The protein below binds the small molecule below.
Small molecule (SMILES): CN1CCC[C@H]1c1cccnc1

Sequence of chain 1.A:
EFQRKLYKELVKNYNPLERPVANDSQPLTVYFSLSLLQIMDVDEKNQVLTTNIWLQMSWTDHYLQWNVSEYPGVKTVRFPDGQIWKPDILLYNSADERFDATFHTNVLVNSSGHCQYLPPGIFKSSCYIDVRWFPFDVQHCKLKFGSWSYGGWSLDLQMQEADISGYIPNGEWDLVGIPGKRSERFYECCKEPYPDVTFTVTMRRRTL

Sequence of chain 1.B:
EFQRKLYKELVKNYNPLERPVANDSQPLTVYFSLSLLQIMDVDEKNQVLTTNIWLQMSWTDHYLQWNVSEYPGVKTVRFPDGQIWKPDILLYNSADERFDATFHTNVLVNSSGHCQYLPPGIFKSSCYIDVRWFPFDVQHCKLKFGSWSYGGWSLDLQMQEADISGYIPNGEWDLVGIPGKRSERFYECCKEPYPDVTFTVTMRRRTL

Binding-site contacts:
Ligand atom N2 contacts residue TYR92 of chain 1.A at 4.3 Å.
Ligand atom C3 contacts residue CYS190 of chain 1.A at 4.2 Å (hydrophobic).
Ligand atom C10 contacts residue TYR187 of chain 1.A at 4.0 Å (hydrophobic).
Ligand atom C7 contacts residue TRP54 of chain 1.B at 4.3 Å (hydrophobic).
Ligand atom N2 contacts residue TRP148 of chain 1.A at 3.2 Å (h-bond).
Ligand atom C8 contacts residue TRP148 of chain 1.A at 3.9 Å (hydrophobic).
Ligand atom C4 contacts residue TYR194 of chain 1.A at 3.7 Å (hydrophobic).
Ligand atom C8 contacts residue TYR92 of chain 1.A at 4.2 Å (hydrophobic).
Ligand atom C9 contacts residue TRP148 of chain 1.A at 3.9 Å (hydrophobic).
Ligand atom C9 contacts residue TYR92 of chain 1.A at 3.5 Å (hydrophobic).
Ligand atom C3 contacts residue TYR194 of chain 1.A at 3.6 Å (hydrophobic).
Ligand atom C7 contacts residue LEU118 of chain 1.B at 4.1 Å (hydrophobic).
Ligand atom C1 contacts residue LEU118 of chain 1.B at 4.2 Å (hydrophobic).
Ligand atom C10 contacts residue SER147 of chain 1.A at 4.5 Å.
Ligand atom C6 contacts residue TRP148 of chain 1.A at 3.8 Å (hydrophobic).
Ligand atom C3 contacts residue TRP148 of chain 1.A at 4.0 Å (hydrophobic).
Ligand atom N1 contacts residue TRP148 of chain 1.A at 3.5 Å (h-bond).
Ligand atom N1 contacts residue SER149 of chain 1.A at 4.5 Å.
Ligand atom C4 contacts residue TRP148 of chain 1.A at 4.4 Å (hydrophobic).
Ligand atom C6 contacts residue CYS189 of chain 1.A at 3.9 Å (hydrophobic).
Ligand atom C4 contacts residue CYS190 of chain 1.A at 4.0 Å (hydrophobic).
Ligand atom C3 contacts residue CYS189 of chain 1.A at 3.6 Å (hydrophobic).
Ligand atom C8 contacts residue TRP54 of chain 1.B at 3.5 Å (hydrophobic).
Ligand atom C10 contacts residue TYR194 of chain 1.A at 3.3 Å (hydrophobic).
Ligand atom C2 contacts residue CYS189 of chain 1.A at 4.1 Å (hydrophobic).
Ligand atom C3 contacts residue LEU118 of chain 1.B at 4.4 Å (hydrophobic).
Ligand atom C10 contacts residue TRP148 of chain 1.A at 3.8 Å (hydrophobic).
Ligand atom C7 contacts residue TRP148 of chain 1.A at 4.1 Å (hydrophobic).
Ligand atom C1 contacts residue TRP148 of chain 1.A at 3.0 Å (hydrophobic).
Ligand atom C10 contacts residue TYR92 of chain 1.A at 4.2 Å (hydrophobic).
Ligand atom C2 contacts residue TRP148 of chain 1.A at 3.4 Å (hydrophobic).
Ligand atom C5 contacts residue LEU118 of chain 1.B at 4.2 Å (hydrophobic).
Ligand atom N1 contacts residue LEU118 of chain 1.B at 4.2 Å.
Ligand atom C4 contacts residue CYS189 of chain 1.A at 4.5 Å (hydrophobic).
Ligand atom C2 contacts residue LEU118 of chain 1.B at 4.2 Å (hydrophobic).
Ligand atom N2 contacts residue TYR194 of chain 1.A at 4.4 Å.
Ligand atom C5 contacts residue TRP148 of chain 1.A at 4.1 Å (hydrophobic).